Binding-site contacts:
Ligand atom C14 contacts residue HIS122 of chain 1.X at 4.3 Å.
Ligand atom C15 contacts residue GLY68 of chain 1.X at 3.7 Å.
Ligand atom C16 contacts residue HIS122 of chain 1.X at 3.9 Å.
Ligand atom O3 contacts residue SER97 of chain 1.X at 2.3 Å (h-bond).
Ligand atom C12 contacts residue LEU125 of chain 1.X at 3.9 Å (hydrophobic).
Ligand atom C15 contacts residue LEU125 of chain 1.X at 3.8 Å (hydrophobic).
Ligand atom O3 contacts residue GLY67 of chain 1.X at 3.3 Å.
Ligand atom N1 contacts residue HIS122 of chain 1.X at 3.3 Å.
Ligand atom C16 contacts residue PRO124 of chain 1.X at 4.3 Å (hydrophobic).
Ligand atom C14 contacts residue LEU125 of chain 1.X at 4.0 Å (hydrophobic).
Ligand atom O3 contacts residue HIS122 of chain 1.X at 4.1 Å.
Ligand atom C16 contacts residue MPD1 of chain 1.WC at 3.7 Å.
Ligand atom O3 contacts residue MET98 of chain 1.X at 4.2 Å.
Ligand atom C12 contacts residue GLY68 of chain 1.X at 4.0 Å.
Ligand atom C14 contacts residue SER97 of chain 1.X at 3.7 Å.
Ligand atom C15 contacts residue SER97 of chain 1.X at 4.1 Å.
Ligand atom O3 contacts residue PRO66 of chain 1.X at 4.5 Å.
Ligand atom C17 contacts residue GLY67 of chain 1.X at 4.2 Å.
Ligand atom C14 contacts residue GLY68 of chain 1.X at 3.3 Å.
Ligand atom C13 contacts residue LEU125 of chain 1.X at 3.9 Å (hydrophobic).
Ligand atom C17 contacts residue GLY68 of chain 1.X at 3.6 Å.
Ligand atom O3 contacts residue GLY68 of chain 1.X at 2.9 Å (h-bond).
Ligand atom N1 contacts residue LEU125 of chain 1.X at 4.3 Å.
Ligand atom C17 contacts residue HIS122 of chain 1.X at 3.5 Å.
Ligand atom C13 contacts residue GLY68 of chain 1.X at 3.5 Å.
Ligand atom N1 contacts residue SER97 of chain 1.X at 2.2 Å (h-bond).
Ligand atom N1 contacts residue GLY68 of chain 1.X at 3.6 Å.
Ligand atom C16 contacts residue ILE70 of chain 1.X at 3.7 Å (hydrophobic).
Ligand atom C16 contacts residue GLY68 of chain 1.X at 4.0 Å.
Ligand atom C17 contacts residue SER97 of chain 1.X at 1.3 Å.
Ligand atom C17 contacts residue MET98 of chain 1.X at 3.9 Å (hydrophobic).
Ligand atom C16 contacts residue SER97 of chain 1.X at 2.9 Å.
Ligand atom C15 contacts residue PRO124 of chain 1.X at 4.3 Å (hydrophobic).
Ligand atom C15 contacts residue ILE70 of chain 1.X at 3.6 Å (hydrophobic).
Ligand atom C16 contacts residue MET98 of chain 1.X at 4.4 Å (hydrophobic).

Sequence of chain 1.X:
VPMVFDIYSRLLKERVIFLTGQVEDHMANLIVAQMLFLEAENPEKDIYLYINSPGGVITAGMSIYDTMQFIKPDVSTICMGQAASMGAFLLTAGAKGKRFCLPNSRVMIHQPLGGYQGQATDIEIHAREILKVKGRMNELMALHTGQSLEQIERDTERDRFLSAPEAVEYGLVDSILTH

This small molecule binds to this protein.
Small molecule (SMILES): CC[C@H](O)/C=C/C=C(C)/C=C/C(=O)NC(=O)/C=C/C1=CCN1C(=O)O